Sequence of chain 1.B:
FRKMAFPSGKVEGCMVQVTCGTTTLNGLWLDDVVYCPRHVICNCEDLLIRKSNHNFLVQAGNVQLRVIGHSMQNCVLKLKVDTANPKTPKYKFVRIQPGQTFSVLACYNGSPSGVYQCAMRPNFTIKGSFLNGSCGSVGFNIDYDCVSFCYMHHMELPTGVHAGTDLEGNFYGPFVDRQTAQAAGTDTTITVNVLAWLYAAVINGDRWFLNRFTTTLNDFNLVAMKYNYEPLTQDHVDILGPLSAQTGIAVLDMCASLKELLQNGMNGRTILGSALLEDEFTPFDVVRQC

A small-molecule ligand and the protein it binds are described below.
Small molecule (SMILES): COc1cccc2[nH]c(C(=O)N[C@@H](CC(C)C)C(=O)N[C@@H](C[C@@H]3CCNC3=O)C(=O)COP(=O)(O)O)cc12

Binding-site contacts:
Ligand atom C35 contacts residue GLN187 of chain 1.B at 3.4 Å.
Ligand atom C18 contacts residue CYS143 of chain 1.B at 2.6 Å (hydrophobic).
Ligand atom O33 contacts residue SER142 of chain 1.B at 3.5 Å (h-bond).
Ligand atom C16 contacts residue HIS162 of chain 1.B at 3.6 Å.
Ligand atom O12 contacts residue GLN187 of chain 1.B at 3.4 Å.
Ligand atom N22 contacts residue GLU164 of chain 1.B at 3.3 Å (salt-bridge).
Ligand atom C15 contacts residue HIS162 of chain 1.B at 3.4 Å.
Ligand atom C24 contacts residue ASN140 of chain 1.B at 3.3 Å.
Ligand atom C05 contacts residue GLN187 of chain 1.B at 3.5 Å.
Ligand atom C13 contacts residue GLN187 of chain 1.B at 3.3 Å.
Ligand atom C27 contacts residue CYS143 of chain 1.B at 2.3 Å (hydrophobic).
Ligand atom O01 contacts residue MET163 of chain 1.B at 3.2 Å.
Ligand atom C06 contacts residue THR188 of chain 1.B at 3.6 Å.
Ligand atom N17 contacts residue HIS162 of chain 1.B at 2.8 Å (h-bond).
Ligand atom C38 contacts residue HIS39 of chain 1.B at 3.3 Å.
Ligand atom O28 contacts residue CYS143 of chain 1.B at 3.6 Å.
Ligand atom O01 contacts residue GLU164 of chain 1.B at 2.9 Å (salt-bridge).
Ligand atom O33 contacts residue CYS143 of chain 1.B at 2.2 Å (h-bond).
Ligand atom O31 contacts residue GLY141 of chain 1.B at 2.8 Å (h-bond).
Ligand atom O25 contacts residue SER142 of chain 1.B at 3.7 Å.
Ligand atom C26 contacts residue CYS143 of chain 1.B at 1.8 Å (hydrophobic).
Ligand atom C21 contacts residue GLU164 of chain 1.B at 3.6 Å.
Ligand atom C11 contacts residue THR188 of chain 1.B at 3.6 Å.
Ligand atom N04 contacts residue GLU164 of chain 1.B at 2.7 Å (salt-bridge).
Ligand atom C07 contacts residue GLU164 of chain 1.B at 3.6 Å.
Ligand atom N17 contacts residue CYS143 of chain 1.B at 2.8 Å (h-bond).
Ligand atom C36 contacts residue GLN187 of chain 1.B at 3.7 Å.
Ligand atom N14 contacts residue GLN187 of chain 1.B at 3.6 Å (h-bond).
Ligand atom O33 contacts residue GLY141 of chain 1.B at 3.7 Å.
Ligand atom O25 contacts residue HIS161 of chain 1.B at 2.7 Å (h-bond).
Ligand atom C19 contacts residue CYS143 of chain 1.B at 3.3 Å (hydrophobic).
Ligand atom C37 contacts residue HIS162 of chain 1.B at 3.6 Å.
Ligand atom O12 contacts residue THR188 of chain 1.B at 3.5 Å (h-bond).
Ligand atom C38 contacts residue GLN187 of chain 1.B at 3.7 Å.
Ligand atom C10 contacts residue ALA189 of chain 1.B at 3.6 Å (hydrophobic).
Ligand atom C23 contacts residue ASN140 of chain 1.B at 3.3 Å.
Ligand atom O25 contacts residue PHE138 of chain 1.B at 3.2 Å.
Ligand atom N22 contacts residue PHE138 of chain 1.B at 3.3 Å (h-bond).
Ligand atom C09 contacts residue ALA189 of chain 1.B at 3.5 Å (hydrophobic).
Ligand atom O25 contacts residue GLU164 of chain 1.B at 3.6 Å.